Binding-site contacts:
Ligand atom C4 contacts residue TYR45 of chain 1.A at 4.2 Å (hydrophobic).
Ligand atom C5 contacts residue ASN42 of chain 1.A at 4.4 Å.
Ligand atom C5 contacts residue TYR45 of chain 1.A at 3.8 Å (hydrophobic).
Ligand atom C4 contacts residue ASN47 of chain 1.A at 4.3 Å.
Ligand atom C8 contacts residue SER49 of chain 1.A at 3.5 Å.
Ligand atom C7 contacts residue SER48 of chain 1.A at 4.4 Å.
Ligand atom C1 contacts residue ASN47 of chain 1.A at 1.4 Å.
Ligand atom O7 contacts residue ASN47 of chain 1.A at 3.3 Å (h-bond).
Ligand atom O7 contacts residue SER49 of chain 1.A at 3.0 Å (h-bond).
Ligand atom C8 contacts residue GLU29 of chain 1.A at 3.8 Å.
Ligand atom C5 contacts residue ASN47 of chain 1.A at 3.7 Å.
Ligand atom C2 contacts residue ASN47 of chain 1.A at 2.6 Å.
Ligand atom N2 contacts residue ASN42 of chain 1.A at 3.7 Å.
Ligand atom C3 contacts residue ASN42 of chain 1.A at 3.9 Å.
Ligand atom C7 contacts residue ASN47 of chain 1.A at 3.6 Å.
Ligand atom C2 contacts residue ASN42 of chain 1.A at 4.2 Å.
Ligand atom N2 contacts residue ASN47 of chain 1.A at 3.0 Å (h-bond).
Ligand atom C6 contacts residue TYR45 of chain 1.A at 3.9 Å (hydrophobic).
Ligand atom C7 contacts residue SER49 of chain 1.A at 3.7 Å.
Ligand atom O5 contacts residue ASN47 of chain 1.A at 2.4 Å (h-bond).
Ligand atom O7 contacts residue SER48 of chain 1.A at 3.2 Å.
Ligand atom C3 contacts residue TYR45 of chain 1.A at 4.3 Å (hydrophobic).
Ligand atom O7 contacts residue VAL40 of chain 1.A at 4.0 Å.
Ligand atom C7 contacts residue ASN42 of chain 1.A at 4.4 Å.
Ligand atom C3 contacts residue ASN47 of chain 1.A at 3.9 Å.
Ligand atom C1 contacts residue ASN42 of chain 1.A at 4.2 Å.

The small molecule below binds the protein below.
Small molecule (SMILES): CC(=O)N[C@H]1[C@H](O[C@H]2[C@H](O)[C@@H](NC(C)=O)CO[C@@H]2CO[C@H]2O[C@@H](C)[C@@H](O)[C@@H](O)[C@@H]2O)O[C@H](CO)[C@@H](O)[C@@H]1O

Sequence of chain 1.A:
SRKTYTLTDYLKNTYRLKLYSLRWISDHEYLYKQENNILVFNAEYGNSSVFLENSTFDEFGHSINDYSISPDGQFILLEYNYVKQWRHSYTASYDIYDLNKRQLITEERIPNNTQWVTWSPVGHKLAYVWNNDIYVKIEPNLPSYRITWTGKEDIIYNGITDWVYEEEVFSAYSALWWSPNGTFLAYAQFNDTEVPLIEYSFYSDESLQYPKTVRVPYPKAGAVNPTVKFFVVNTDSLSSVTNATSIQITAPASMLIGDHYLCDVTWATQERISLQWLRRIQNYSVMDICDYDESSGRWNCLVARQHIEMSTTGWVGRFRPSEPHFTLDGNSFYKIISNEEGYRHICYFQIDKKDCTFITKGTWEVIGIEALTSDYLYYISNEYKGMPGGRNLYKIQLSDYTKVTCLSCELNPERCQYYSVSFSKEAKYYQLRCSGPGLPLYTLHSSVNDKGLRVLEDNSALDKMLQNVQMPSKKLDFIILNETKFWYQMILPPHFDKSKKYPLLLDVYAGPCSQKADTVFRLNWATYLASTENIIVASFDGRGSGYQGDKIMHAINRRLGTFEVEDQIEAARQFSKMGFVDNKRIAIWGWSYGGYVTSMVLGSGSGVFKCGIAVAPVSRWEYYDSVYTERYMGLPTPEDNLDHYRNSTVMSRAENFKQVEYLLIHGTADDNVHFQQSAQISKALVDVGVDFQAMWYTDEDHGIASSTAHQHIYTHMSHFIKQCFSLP